Binding-site contacts:
Ligand atom OAD contacts residue HIS21 of chain 1.B at 3.6 Å (h-bond).
Ligand atom OAD contacts residue ASN117 of chain 1.B at 3.2 Å (h-bond).
Ligand atom OD2 contacts residue HIS116 of chain 1.B at 3.0 Å.
Ligand atom OXT contacts residue ARG71 of chain 1.B at 2.9 Å (salt-bridge).
Ligand atom PAM contacts residue GLU178 of chain 1.B at 3.3 Å.
Ligand atom PAM contacts residue ZN1 of chain 1.E at 3.1 Å.
Ligand atom C contacts residue ARG71 of chain 1.B at 3.1 Å.
Ligand atom N contacts residue TYR288 of chain 1.B at 3.4 Å (h-bond).
Ligand atom PAM contacts residue GLU24 of chain 1.B at 3.7 Å.
Ligand atom OXT contacts residue ASN70 of chain 1.B at 3.1 Å (h-bond).
Ligand atom CAA contacts residue GLU178 of chain 1.B at 3.3 Å.
Ligand atom CA contacts residue TYR288 of chain 1.B at 3.6 Å (hydrophobic).
Ligand atom N contacts residue GLU178 of chain 1.B at 2.9 Å (salt-bridge).
Ligand atom OD2 contacts residue ASN70 of chain 1.B at 3.8 Å.
Ligand atom OD1 contacts residue ASN70 of chain 1.B at 3.8 Å.
Ligand atom C contacts residue TYR288 of chain 1.B at 3.2 Å (hydrophobic).
Ligand atom OAG contacts residue GLU24 of chain 1.B at 3.6 Å (salt-bridge).
Ligand atom CB contacts residue TYR164 of chain 1.B at 3.2 Å (hydrophobic).
Ligand atom OAD contacts residue GLU24 of chain 1.B at 2.8 Å (salt-bridge).
Ligand atom OAG contacts residue ZN1 of chain 1.E at 3.1 Å.
Ligand atom CG contacts residue ASN70 of chain 1.B at 3.8 Å.
Ligand atom OAG contacts residue HIS21 of chain 1.B at 3.0 Å.
Ligand atom OD1 contacts residue ARG168 of chain 1.B at 2.7 Å (salt-bridge).
Ligand atom C contacts residue HIS21 of chain 1.B at 3.7 Å.
Ligand atom O contacts residue ARG63 of chain 1.B at 3.4 Å (salt-bridge).
Ligand atom O contacts residue TYR288 of chain 1.B at 2.4 Å (h-bond).
Ligand atom OD2 contacts residue ARG168 of chain 1.B at 3.2 Å (salt-bridge).
Ligand atom OAD contacts residue GLU178 of chain 1.B at 3.3 Å (salt-bridge).
Ligand atom CAA contacts residue GLU285 of chain 1.B at 3.6 Å.
Ligand atom O contacts residue ARG71 of chain 1.B at 2.6 Å (salt-bridge).
Ligand atom OXT contacts residue HIS21 of chain 1.B at 3.5 Å.
Ligand atom OAD contacts residue HIS116 of chain 1.B at 3.2 Å.
Ligand atom OD1 contacts residue TYR164 of chain 1.B at 2.7 Å (h-bond).
Ligand atom CB contacts residue TYR288 of chain 1.B at 3.7 Å (hydrophobic).
Ligand atom CAA contacts residue PHE282 of chain 1.B at 3.7 Å (hydrophobic).
Ligand atom OAD contacts residue ZN1 of chain 1.E at 2.0 Å.
Ligand atom CAA contacts residue ASN117 of chain 1.B at 3.5 Å.
Ligand atom CG contacts residue ARG168 of chain 1.B at 3.3 Å.
Ligand atom CG contacts residue TYR164 of chain 1.B at 3.4 Å (hydrophobic).
Ligand atom OAG contacts residue ARG63 of chain 1.B at 2.8 Å (salt-bridge).

A protein and the small-molecule ligand that binds it are described below.
Small molecule (SMILES): C[P](=O)(O)N[C@@H](CC(=O)O)C(=O)O

Sequence of chain 1.B:
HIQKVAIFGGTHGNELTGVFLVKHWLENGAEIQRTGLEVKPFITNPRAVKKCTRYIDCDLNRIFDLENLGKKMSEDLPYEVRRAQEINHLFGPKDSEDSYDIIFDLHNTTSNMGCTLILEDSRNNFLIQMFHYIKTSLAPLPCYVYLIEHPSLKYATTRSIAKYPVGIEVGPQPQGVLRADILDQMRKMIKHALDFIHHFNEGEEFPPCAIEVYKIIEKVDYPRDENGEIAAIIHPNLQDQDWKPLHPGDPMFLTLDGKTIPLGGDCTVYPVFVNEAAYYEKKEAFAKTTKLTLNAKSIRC